A small-molecule ligand and the protein it binds are described below.
Small molecule (SMILES): O=C(O)[C@@H](O)C(O)[C@H](O)C(=O)O

Binding-site contacts:
Ligand atom O3 contacts residue ARG357 of chain 1.A at 3.2 Å (salt-bridge).
Ligand atom O4 contacts residue TRP326 of chain 1.A at 3.6 Å.
Ligand atom C1 contacts residue ZN1 of chain 1.P at 3.0 Å.
Ligand atom O1A contacts residue ARG170 of chain 1.A at 2.7 Å (salt-bridge).
Ligand atom C1 contacts residue ARG170 of chain 1.A at 3.4 Å.
Ligand atom C2 contacts residue TRP326 of chain 1.A at 3.8 Å (hydrophobic).
Ligand atom O1A contacts residue SER223 of chain 1.A at 3.9 Å.
Ligand atom C4 contacts residue TRP326 of chain 1.A at 3.6 Å (hydrophobic).
Ligand atom O2 contacts residue ASP355 of chain 1.A at 2.8 Å (salt-bridge).
Ligand atom O5B contacts residue TRP326 of chain 1.A at 3.9 Å.
Ligand atom C5 contacts residue TYR50 of chain 1.A at 3.8 Å (hydrophobic).
Ligand atom O2 contacts residue ZN1 of chain 1.P at 2.1 Å.
Ligand atom C4 contacts residue HIS49 of chain 1.A at 3.8 Å.
Ligand atom O3 contacts residue ZN1 of chain 1.P at 3.3 Å.
Ligand atom C1 contacts residue HIS28 of chain 1.A at 3.9 Å.
Ligand atom O3 contacts residue HIS28 of chain 1.A at 2.8 Å (h-bond).
Ligand atom O1B contacts residue ARG170 of chain 1.A at 3.1 Å (salt-bridge).
Ligand atom O5A contacts residue TYR50 of chain 1.A at 3.4 Å.
Ligand atom O5B contacts residue ASP355 of chain 1.A at 3.3 Å (salt-bridge).
Ligand atom O5A contacts residue ARG357 of chain 1.A at 2.9 Å (salt-bridge).
Ligand atom C2 contacts residue TRP325 of chain 1.A at 3.5 Å (hydrophobic).
Ligand atom O4 contacts residue HIS49 of chain 1.A at 2.8 Å (h-bond).
Ligand atom O2 contacts residue TRP325 of chain 1.A at 3.0 Å (h-bond).
Ligand atom C2 contacts residue ZN1 of chain 1.P at 3.0 Å.
Ligand atom C1 contacts residue TRP325 of chain 1.A at 3.9 Å (hydrophobic).
Ligand atom O1A contacts residue TRP325 of chain 1.A at 3.9 Å.
Ligand atom O1B contacts residue ZN1 of chain 1.P at 2.2 Å.
Ligand atom C5 contacts residue ARG357 of chain 1.A at 3.9 Å.
Ligand atom O4 contacts residue ARG357 of chain 1.A at 2.9 Å (salt-bridge).
Ligand atom O1B contacts residue HIS26 of chain 1.A at 3.3 Å (h-bond).
Ligand atom C3 contacts residue ARG357 of chain 1.A at 3.8 Å.
Ligand atom C3 contacts residue ZN1 of chain 1.P at 3.7 Å.
Ligand atom O2 contacts residue HIS28 of chain 1.A at 3.6 Å.
Ligand atom C1 contacts residue MET258 of chain 1.A at 3.8 Å (hydrophobic).
Ligand atom O5A contacts residue HIS49 of chain 1.A at 2.9 Å (h-bond).
Ligand atom C5 contacts residue HIS49 of chain 1.A at 3.6 Å.
Ligand atom C4 contacts residue ARG357 of chain 1.A at 3.8 Å.
Ligand atom O1B contacts residue MET258 of chain 1.A at 3.1 Å.
Ligand atom O1B contacts residue HIS28 of chain 1.A at 3.2 Å (h-bond).
Ligand atom O5B contacts residue TYR50 of chain 1.A at 3.2 Å (h-bond).

Sequence of chain 1.A:
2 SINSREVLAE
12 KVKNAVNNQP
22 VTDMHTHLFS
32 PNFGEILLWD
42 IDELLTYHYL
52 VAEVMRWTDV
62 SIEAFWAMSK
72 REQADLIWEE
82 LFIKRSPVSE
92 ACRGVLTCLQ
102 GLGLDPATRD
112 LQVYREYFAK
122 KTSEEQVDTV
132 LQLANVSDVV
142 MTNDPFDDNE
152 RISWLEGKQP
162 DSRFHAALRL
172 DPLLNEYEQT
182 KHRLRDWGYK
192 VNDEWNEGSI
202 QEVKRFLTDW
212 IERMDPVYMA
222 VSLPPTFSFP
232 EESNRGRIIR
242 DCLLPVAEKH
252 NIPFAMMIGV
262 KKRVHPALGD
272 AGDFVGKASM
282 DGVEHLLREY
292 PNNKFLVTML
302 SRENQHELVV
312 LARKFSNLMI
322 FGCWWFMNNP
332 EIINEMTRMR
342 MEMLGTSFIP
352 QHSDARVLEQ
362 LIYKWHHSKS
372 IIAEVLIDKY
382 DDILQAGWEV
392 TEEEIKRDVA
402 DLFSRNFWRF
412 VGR